Binding-site contacts:
Ligand atom C5 contacts residue ASN630 of chain 1.D at 3.7 Å.
Ligand atom O6 contacts residue VAL631 of chain 1.D at 3.9 Å.
Ligand atom C4 contacts residue HIS625 of chain 1.D at 3.9 Å.
Ligand atom O6 contacts residue HIS625 of chain 1.D at 4.2 Å.
Ligand atom C6 contacts residue HIS625 of chain 1.D at 3.8 Å.
Ligand atom C8 contacts residue ASN630 of chain 1.D at 4.3 Å.
Ligand atom C3 contacts residue ASN630 of chain 1.D at 3.8 Å.
Ligand atom O6 contacts residue ASN630 of chain 1.D at 4.0 Å.
Ligand atom C5 contacts residue HIS625 of chain 1.D at 4.1 Å.
Ligand atom O6 contacts residue LEU626 of chain 1.D at 4.1 Å.
Ligand atom C1 contacts residue ASN630 of chain 1.D at 1.4 Å.
Ligand atom C7 contacts residue ASN630 of chain 1.D at 3.2 Å.
Ligand atom O5 contacts residue HIS625 of chain 1.D at 3.9 Å.
Ligand atom N2 contacts residue ASN630 of chain 1.D at 2.8 Å (h-bond).
Ligand atom O7 contacts residue ASN630 of chain 1.D at 3.2 Å (h-bond).
Ligand atom C2 contacts residue ASN630 of chain 1.D at 2.4 Å.
Ligand atom O5 contacts residue ASN630 of chain 1.D at 2.5 Å (h-bond).
Ligand atom C4 contacts residue ASN630 of chain 1.D at 4.3 Å.

Sequence of chain 1.D:
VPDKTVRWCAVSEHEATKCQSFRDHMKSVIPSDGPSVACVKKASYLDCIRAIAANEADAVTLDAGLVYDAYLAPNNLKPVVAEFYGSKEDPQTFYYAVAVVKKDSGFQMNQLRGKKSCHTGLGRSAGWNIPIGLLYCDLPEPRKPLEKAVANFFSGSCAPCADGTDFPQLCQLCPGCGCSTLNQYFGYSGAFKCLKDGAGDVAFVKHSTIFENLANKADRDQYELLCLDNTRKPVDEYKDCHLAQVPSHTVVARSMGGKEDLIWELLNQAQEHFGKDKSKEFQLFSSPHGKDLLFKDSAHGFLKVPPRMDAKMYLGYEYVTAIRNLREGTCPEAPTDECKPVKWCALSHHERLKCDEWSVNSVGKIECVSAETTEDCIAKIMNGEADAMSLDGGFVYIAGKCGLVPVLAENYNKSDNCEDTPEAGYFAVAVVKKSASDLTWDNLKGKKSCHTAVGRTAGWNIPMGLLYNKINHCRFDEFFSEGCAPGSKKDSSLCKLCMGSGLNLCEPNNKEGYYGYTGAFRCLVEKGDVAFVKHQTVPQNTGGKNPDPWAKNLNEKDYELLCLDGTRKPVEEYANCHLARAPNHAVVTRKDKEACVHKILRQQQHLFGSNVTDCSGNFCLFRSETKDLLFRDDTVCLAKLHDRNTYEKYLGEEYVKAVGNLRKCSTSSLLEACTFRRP

This protein binds this small molecule.
Small molecule (SMILES): CC(=O)N[C@@H]1[C@@H](O)[C@H](O)[C@@H](CO)O[C@H]1O